Binding-site contacts:
Ligand atom S47 contacts residue SER140 of chain 1.A at 3.5 Å (h-bond).
Ligand atom C43 contacts residue PHE155 of chain 1.A at 3.5 Å (hydrophobic).
Ligand atom N40 contacts residue HIS58 of chain 1.A at 3.5 Å (h-bond).
Ligand atom C29 contacts residue LYS137 of chain 1.A at 3.6 Å.
Ligand atom C18 contacts residue HIS58 of chain 1.A at 3.5 Å.
Ligand atom O39 contacts residue LYS137 of chain 1.A at 3.0 Å (salt-bridge).
Ligand atom F13 contacts residue ASP80 of chain 1.A at 3.4 Å.
Ligand atom C34 contacts residue CYS160 of chain 1.A at 3.5 Å (hydrophobic).
Ligand atom O50 contacts residue GLY138 of chain 1.A at 3.2 Å (h-bond).
Ligand atom C12 contacts residue ARG156 of chain 1.A at 3.2 Å.
Ligand atom O49 contacts residue PHE44 of chain 1.A at 3.6 Å.
Ligand atom O46 contacts residue GLY138 of chain 1.A at 3.0 Å (h-bond).
Ligand atom C36 contacts residue VAL133 of chain 1.A at 3.5 Å (hydrophobic).
Ligand atom C12 contacts residue ASP80 of chain 1.A at 3.1 Å.
Ligand atom C26 contacts residue ARG156 of chain 1.A at 3.3 Å.
Ligand atom O11 contacts residue ARG156 of chain 1.A at 3.1 Å (salt-bridge).
Ligand atom C3 contacts residue ARG156 of chain 1.A at 3.6 Å.
Ligand atom C35 contacts residue VAL133 of chain 1.A at 3.3 Å (hydrophobic).
Ligand atom N45 contacts residue LYS137 of chain 1.A at 3.4 Å (salt-bridge).
Ligand atom C6 contacts residue ARG156 of chain 1.A at 3.6 Å.
Ligand atom O49 contacts residue SER140 of chain 1.A at 2.7 Å (h-bond).
Ligand atom C15 contacts residue HIS58 of chain 1.A at 3.6 Å.
Ligand atom O46 contacts residue SER139 of chain 1.A at 3.4 Å (h-bond).
Ligand atom O50 contacts residue LYS137 of chain 1.A at 3.1 Å.
Ligand atom C52 contacts residue HIS58 of chain 1.A at 3.5 Å.
Ligand atom C36 contacts residue ALA158 of chain 1.A at 3.5 Å (hydrophobic).
Ligand atom C44 contacts residue SER140 of chain 1.A at 3.5 Å.
Ligand atom O30 contacts residue ALA157 of chain 1.A at 3.6 Å.
Ligand atom O49 contacts residue GLY138 of chain 1.A at 3.3 Å.
Ligand atom C52 contacts residue SER140 of chain 1.A at 3.5 Å.
Ligand atom O46 contacts residue SER140 of chain 1.A at 3.3 Å (h-bond).
Ligand atom C26 contacts residue HIS58 of chain 1.A at 3.5 Å.
Ligand atom C43 contacts residue ARG156 of chain 1.A at 3.6 Å.
Ligand atom N45 contacts residue SER140 of chain 1.A at 3.5 Å (h-bond).
Ligand atom N40 contacts residue ARG156 of chain 1.A at 3.0 Å (salt-bridge).
Ligand atom C52 contacts residue GLY59 of chain 1.A at 3.5 Å.
Ligand atom O30 contacts residue ALA158 of chain 1.A at 3.3 Å (h-bond).
Ligand atom N16 contacts residue HIS58 of chain 1.A at 3.0 Å.
Ligand atom C5 contacts residue ARG156 of chain 1.A at 3.3 Å.
Ligand atom N45 contacts residue HIS58 of chain 1.A at 3.2 Å (h-bond).

The protein below binds the small molecule below.
Small molecule (SMILES): COc1ccc2c(O[C@H]3C[C@H]4C(=O)N(C)CCCC/C=C\[C@@H]5C[C@@]5(C(=O)NS(=O)(=O)C5(C)CC5)NC(=O)N4C3)cc(-c3nc(C(C)C)cs3)nc2c1F

Sequence of chain 1.A:
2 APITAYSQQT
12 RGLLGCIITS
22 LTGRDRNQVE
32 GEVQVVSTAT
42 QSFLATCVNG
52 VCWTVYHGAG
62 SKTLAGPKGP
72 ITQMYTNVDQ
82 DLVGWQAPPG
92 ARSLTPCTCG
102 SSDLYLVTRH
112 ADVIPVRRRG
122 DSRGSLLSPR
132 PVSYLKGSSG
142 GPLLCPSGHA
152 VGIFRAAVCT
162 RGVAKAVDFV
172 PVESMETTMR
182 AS